The small molecule below binds the protein below.
Small molecule (SMILES): C[C@H](N)C(=O)NCC(=O)NCC(=O)N[C@@H](C)C(=O)N[C@@H](C)C(=O)N[C@@H](C)C(=O)N[C@@H](C)C(=O)N[C@@H](C)C=O

Sequence of chain 1.A:
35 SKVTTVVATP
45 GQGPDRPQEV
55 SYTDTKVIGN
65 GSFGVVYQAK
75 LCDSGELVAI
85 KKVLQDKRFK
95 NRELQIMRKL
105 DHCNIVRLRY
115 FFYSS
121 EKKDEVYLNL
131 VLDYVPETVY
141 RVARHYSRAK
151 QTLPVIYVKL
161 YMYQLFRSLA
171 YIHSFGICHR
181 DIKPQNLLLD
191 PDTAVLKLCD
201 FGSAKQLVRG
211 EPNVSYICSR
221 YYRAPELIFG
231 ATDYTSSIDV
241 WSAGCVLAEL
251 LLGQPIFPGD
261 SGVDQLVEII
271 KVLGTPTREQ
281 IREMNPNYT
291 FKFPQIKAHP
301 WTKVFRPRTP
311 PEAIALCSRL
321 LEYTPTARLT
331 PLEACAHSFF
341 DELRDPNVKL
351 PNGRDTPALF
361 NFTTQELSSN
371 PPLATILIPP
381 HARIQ

Binding-site contacts:
Ligand atom O contacts residue THR38 of chain 1.A at 3.7 Å.
Ligand atom CB contacts residue VAL37 of chain 1.A at 3.7 Å (hydrophobic).
Ligand atom C contacts residue VAL37 of chain 1.A at 3.5 Å (hydrophobic).
Ligand atom N contacts residue VAL41 of chain 1.A at 3.8 Å.
Ligand atom CB contacts residue THR43 of chain 1.A at 3.1 Å.
Ligand atom CB contacts residue PHE115 of chain 1.A at 3.7 Å (hydrophobic).
Ligand atom N contacts residue VAL37 of chain 1.A at 2.6 Å (h-bond).
Ligand atom CB contacts residue SER35 of chain 1.A at 3.8 Å.
Ligand atom C contacts residue VAL41 of chain 1.A at 3.6 Å (hydrophobic).
Ligand atom O contacts residue THR39 of chain 1.A at 2.7 Å (h-bond).
Ligand atom C contacts residue THR43 of chain 1.A at 4.3 Å.
Ligand atom CB contacts residue PHE116 of chain 1.A at 4.2 Å (hydrophobic).
Ligand atom O contacts residue VAL41 of chain 1.A at 3.4 Å (h-bond).
Ligand atom O contacts residue VAL40 of chain 1.A at 3.4 Å.
Ligand atom CB contacts residue TYR117 of chain 1.A at 3.8 Å (hydrophobic).
Ligand atom CA contacts residue SER35 of chain 1.A at 3.5 Å.
Ligand atom N contacts residue THR39 of chain 1.A at 2.9 Å (h-bond).
Ligand atom CA contacts residue PHE116 of chain 1.A at 3.6 Å (hydrophobic).
Ligand atom CA contacts residue THR43 of chain 1.A at 3.5 Å.
Ligand atom CA contacts residue VAL41 of chain 1.A at 3.2 Å (hydrophobic).
Ligand atom CA contacts residue VAL40 of chain 1.A at 4.1 Å (hydrophobic).
Ligand atom C contacts residue VAL41 of chain 1.A at 3.7 Å (hydrophobic).
Ligand atom O contacts residue LYS36 of chain 1.A at 3.3 Å.
Ligand atom CA contacts residue LYS36 of chain 1.A at 4.3 Å.
Ligand atom CA contacts residue TYR117 of chain 1.A at 3.5 Å (hydrophobic).
Ligand atom N contacts residue PHE116 of chain 1.A at 4.2 Å.
Ligand atom O contacts residue THR43 of chain 1.A at 4.2 Å.
Ligand atom O contacts residue SER35 of chain 1.A at 3.8 Å.
Ligand atom CA contacts residue VAL37 of chain 1.A at 3.5 Å (hydrophobic).
Ligand atom C contacts residue TYR117 of chain 1.A at 3.9 Å (hydrophobic).
Ligand atom O contacts residue ALA42 of chain 1.A at 3.8 Å.
Ligand atom C contacts residue SER35 of chain 1.A at 4.0 Å.
Ligand atom CB contacts residue THR39 of chain 1.A at 3.6 Å.
Ligand atom N contacts residue TYR117 of chain 1.A at 4.2 Å.
Ligand atom O contacts residue THR39 of chain 1.A at 4.1 Å.
Ligand atom CA contacts residue THR39 of chain 1.A at 3.5 Å.
Ligand atom O contacts residue VAL41 of chain 1.A at 2.8 Å (h-bond).
Ligand atom N contacts residue TYR117 of chain 1.A at 3.5 Å (h-bond).
Ligand atom C contacts residue THR39 of chain 1.A at 3.7 Å.
Ligand atom O contacts residue VAL37 of chain 1.A at 2.9 Å (h-bond).